Binding-site contacts:
Ligand atom C3 contacts residue ASN359 of chain 1.C at 3.8 Å.
Ligand atom O7 contacts residue ASN359 of chain 1.C at 3.0 Å (h-bond).
Ligand atom C8 contacts residue SER355 of chain 1.C at 4.5 Å.
Ligand atom C7 contacts residue ASN359 of chain 1.C at 3.2 Å.
Ligand atom O5 contacts residue ASN359 of chain 1.C at 2.3 Å (h-bond).
Ligand atom C1 contacts residue ASN359 of chain 1.C at 1.4 Å.
Ligand atom C5 contacts residue ASN359 of chain 1.C at 3.6 Å.
Ligand atom N2 contacts residue ASN359 of chain 1.C at 2.9 Å (h-bond).
Ligand atom C4 contacts residue ASN359 of chain 1.C at 4.2 Å.
Ligand atom O7 contacts residue SER355 of chain 1.C at 4.0 Å.
Ligand atom C2 contacts residue ASN359 of chain 1.C at 2.4 Å.
Ligand atom O7 contacts residue GLY356 of chain 1.C at 4.4 Å.
Ligand atom O6 contacts residue ASN359 of chain 1.C at 4.1 Å.
Ligand atom C8 contacts residue ASN359 of chain 1.C at 4.4 Å.

A protein and the small-molecule ligand that binds it are described below.
Small molecule (SMILES): CC(=O)N[C@@H]1[C@@H](O)[C@H](O)[C@@H](CO)O[C@H]1O

Sequence of chain 1.C:
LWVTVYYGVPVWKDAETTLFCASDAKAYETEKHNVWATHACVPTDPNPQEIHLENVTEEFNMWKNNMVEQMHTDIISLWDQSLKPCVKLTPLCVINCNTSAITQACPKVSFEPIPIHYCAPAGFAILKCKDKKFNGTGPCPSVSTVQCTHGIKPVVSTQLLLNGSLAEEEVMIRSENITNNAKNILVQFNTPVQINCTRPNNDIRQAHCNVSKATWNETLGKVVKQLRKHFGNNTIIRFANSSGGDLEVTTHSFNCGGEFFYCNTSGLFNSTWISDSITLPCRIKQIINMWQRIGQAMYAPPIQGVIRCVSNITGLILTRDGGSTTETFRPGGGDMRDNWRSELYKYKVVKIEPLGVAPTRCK